Sequence of chain 1.C:
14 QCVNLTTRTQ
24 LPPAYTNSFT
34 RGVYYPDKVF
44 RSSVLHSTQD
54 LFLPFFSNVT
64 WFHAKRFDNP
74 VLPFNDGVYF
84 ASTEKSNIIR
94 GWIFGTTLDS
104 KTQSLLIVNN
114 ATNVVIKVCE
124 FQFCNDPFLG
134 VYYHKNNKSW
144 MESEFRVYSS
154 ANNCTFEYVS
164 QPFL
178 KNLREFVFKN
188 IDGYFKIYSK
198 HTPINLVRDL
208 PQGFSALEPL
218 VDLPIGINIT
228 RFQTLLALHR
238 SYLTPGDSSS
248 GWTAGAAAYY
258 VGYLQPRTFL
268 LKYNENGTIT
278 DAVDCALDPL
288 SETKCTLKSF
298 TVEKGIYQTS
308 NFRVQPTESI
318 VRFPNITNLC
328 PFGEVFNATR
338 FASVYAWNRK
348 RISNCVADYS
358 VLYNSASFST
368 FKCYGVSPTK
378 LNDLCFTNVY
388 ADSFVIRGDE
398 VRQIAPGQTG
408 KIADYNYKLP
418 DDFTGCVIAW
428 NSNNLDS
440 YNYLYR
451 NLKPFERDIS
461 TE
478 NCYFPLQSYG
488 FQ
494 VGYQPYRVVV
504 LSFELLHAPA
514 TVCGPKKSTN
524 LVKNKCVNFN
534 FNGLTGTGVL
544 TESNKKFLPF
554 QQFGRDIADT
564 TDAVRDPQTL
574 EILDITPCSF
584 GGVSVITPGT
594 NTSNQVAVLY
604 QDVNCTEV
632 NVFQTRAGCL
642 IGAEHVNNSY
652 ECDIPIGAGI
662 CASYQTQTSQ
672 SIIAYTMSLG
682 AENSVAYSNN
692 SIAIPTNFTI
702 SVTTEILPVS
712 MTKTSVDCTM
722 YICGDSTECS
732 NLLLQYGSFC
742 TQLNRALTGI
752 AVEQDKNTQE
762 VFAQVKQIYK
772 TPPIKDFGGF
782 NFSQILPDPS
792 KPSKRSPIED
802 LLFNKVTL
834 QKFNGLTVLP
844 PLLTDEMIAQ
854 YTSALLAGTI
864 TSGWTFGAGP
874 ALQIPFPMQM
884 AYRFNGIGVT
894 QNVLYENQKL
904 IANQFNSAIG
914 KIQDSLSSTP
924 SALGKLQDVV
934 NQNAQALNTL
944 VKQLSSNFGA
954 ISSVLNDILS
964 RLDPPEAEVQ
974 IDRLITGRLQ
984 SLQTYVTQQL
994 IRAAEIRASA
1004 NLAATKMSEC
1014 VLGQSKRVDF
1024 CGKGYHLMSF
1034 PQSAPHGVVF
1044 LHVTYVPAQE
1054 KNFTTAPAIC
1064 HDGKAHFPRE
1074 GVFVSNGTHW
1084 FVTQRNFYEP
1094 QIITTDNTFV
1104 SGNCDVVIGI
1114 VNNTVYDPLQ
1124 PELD

Binding-site contacts:
Ligand atom C5 contacts residue GLN785 of chain 1.C at 3.7 Å.
Ligand atom O5 contacts residue ASN782 of chain 1.C at 2.0 Å (h-bond).
Ligand atom C6 contacts residue ASN782 of chain 1.C at 4.0 Å.
Ligand atom C6 contacts residue SER784 of chain 1.C at 4.2 Å.
Ligand atom C8 contacts residue ASN782 of chain 1.C at 4.0 Å.
Ligand atom N2 contacts residue ASN782 of chain 1.C at 2.4 Å (h-bond).
Ligand atom O6 contacts residue ASN782 of chain 1.C at 3.5 Å (h-bond).
Ligand atom C4 contacts residue ASN782 of chain 1.C at 3.9 Å.
Ligand atom C2 contacts residue SER784 of chain 1.C at 4.3 Å.
Ligand atom C7 contacts residue ASN782 of chain 1.C at 2.8 Å.
Ligand atom C1 contacts residue SER784 of chain 1.C at 3.0 Å.
Ligand atom C6 contacts residue GLN785 of chain 1.C at 3.2 Å.
Ligand atom O6 contacts residue GLN785 of chain 1.C at 4.2 Å.
Ligand atom C5 contacts residue SER784 of chain 1.C at 3.3 Å.
Ligand atom O7 contacts residue ASN782 of chain 1.C at 2.9 Å (h-bond).
Ligand atom O5 contacts residue GLN785 of chain 1.C at 4.2 Å.
Ligand atom C1 contacts residue ASN782 of chain 1.C at 1.4 Å.
Ligand atom C5 contacts residue ASN782 of chain 1.C at 3.3 Å.
Ligand atom C3 contacts residue ASN782 of chain 1.C at 3.4 Å.
Ligand atom C4 contacts residue SER784 of chain 1.C at 4.3 Å.
Ligand atom C2 contacts residue ASN782 of chain 1.C at 2.0 Å.
Ligand atom O5 contacts residue SER784 of chain 1.C at 2.8 Å (h-bond).
Ligand atom O3 contacts residue ASN782 of chain 1.C at 4.3 Å.

This small molecule binds to this protein.
Small molecule (SMILES): CC(=O)N[C@H]1[C@H](O[C@H]2[C@H](O)[C@@H](NC(C)=O)CO[C@@H]2CO)O[C@H](CO)[C@@H](O)[C@@H]1O